Sequence of chain 1.A:
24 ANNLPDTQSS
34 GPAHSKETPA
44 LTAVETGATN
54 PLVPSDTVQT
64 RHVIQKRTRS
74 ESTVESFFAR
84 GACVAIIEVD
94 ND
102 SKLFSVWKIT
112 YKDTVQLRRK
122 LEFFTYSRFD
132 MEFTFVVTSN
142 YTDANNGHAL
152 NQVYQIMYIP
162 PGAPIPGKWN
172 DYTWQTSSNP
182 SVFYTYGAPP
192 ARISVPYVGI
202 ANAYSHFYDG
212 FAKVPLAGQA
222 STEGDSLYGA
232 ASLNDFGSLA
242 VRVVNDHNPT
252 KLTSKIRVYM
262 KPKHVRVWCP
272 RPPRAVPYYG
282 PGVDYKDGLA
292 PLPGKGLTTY

Binding-site contacts:
Ligand atom O1 contacts residue PHE237 of chain 1.A at 3.8 Å.
Ligand atom C12 contacts residue ILE110 of chain 1.A at 3.8 Å (hydrophobic).
Ligand atom C11 contacts residue ILE110 of chain 1.A at 3.8 Å (hydrophobic).
Ligand atom C17 contacts residue ALA24 of chain 1.C at 3.7 Å (hydrophobic).
Ligand atom CL2 contacts residue ALA24 of chain 1.C at 3.5 Å.
Ligand atom C20 contacts residue ILE194 of chain 1.A at 3.8 Å (hydrophobic).
Ligand atom C8 contacts residue MET132 of chain 1.A at 3.4 Å (hydrophobic).
Ligand atom C21 contacts residue TYR205 of chain 1.A at 3.8 Å (hydrophobic).
Ligand atom O3 contacts residue PHE130 of chain 1.A at 3.6 Å.
Ligand atom C4 contacts residue MET132 of chain 1.A at 3.8 Å (hydrophobic).
Ligand atom C9 contacts residue PHE237 of chain 1.A at 3.7 Å (hydrophobic).
Ligand atom C1 contacts residue TYR205 of chain 1.A at 3.8 Å (hydrophobic).
Ligand atom C21 contacts residue HIS207 of chain 1.A at 3.6 Å.
Ligand atom O1 contacts residue MET132 of chain 1.A at 3.7 Å.
Ligand atom C20 contacts residue LEU240 of chain 1.A at 3.8 Å (hydrophobic).
Ligand atom C17 contacts residue TYR159 of chain 1.A at 3.7 Å (hydrophobic).
Ligand atom C12 contacts residue PHE134 of chain 1.A at 3.8 Å (hydrophobic).
Ligand atom C19 contacts residue LEU240 of chain 1.A at 3.8 Å (hydrophobic).
Ligand atom O3 contacts residue TYR112 of chain 1.A at 3.6 Å.
Ligand atom C7 contacts residue PHE237 of chain 1.A at 3.5 Å (hydrophobic).
Ligand atom C7 contacts residue MET132 of chain 1.A at 3.3 Å (hydrophobic).
Ligand atom O2 contacts residue VAL196 of chain 1.A at 3.4 Å.
Ligand atom C10 contacts residue TYR159 of chain 1.A at 3.5 Å (hydrophobic).
Ligand atom C14 contacts residue TYR159 of chain 1.A at 3.5 Å (hydrophobic).
Ligand atom C13 contacts residue ILE110 of chain 1.A at 3.7 Å (hydrophobic).
Ligand atom CL2 contacts residue TYR159 of chain 1.A at 3.6 Å.
Ligand atom C2 contacts residue PHE237 of chain 1.A at 3.6 Å (hydrophobic).
Ligand atom C9 contacts residue VAL199 of chain 1.A at 3.6 Å (hydrophobic).
Ligand atom C3 contacts residue MET132 of chain 1.A at 3.7 Å (hydrophobic).
Ligand atom CL3 contacts residue PHE134 of chain 1.A at 3.8 Å.
Ligand atom C13 contacts residue PHE134 of chain 1.A at 3.7 Å (hydrophobic).
Ligand atom CL2 contacts residue ILE25 of chain 1.C at 3.4 Å.
Ligand atom C16 contacts residue ALA24 of chain 1.C at 3.8 Å (hydrophobic).
Ligand atom C21 contacts residue SER128 of chain 1.A at 3.8 Å.
Ligand atom O1 contacts residue ILE110 of chain 1.A at 3.7 Å.
Ligand atom C16 contacts residue TYR159 of chain 1.A at 3.8 Å (hydrophobic).
Ligand atom C5 contacts residue TYR112 of chain 1.A at 3.5 Å (hydrophobic).
Ligand atom C13 contacts residue MET132 of chain 1.A at 3.4 Å (hydrophobic).
Ligand atom CL3 contacts residue LEU240 of chain 1.A at 3.8 Å.
Ligand atom C6 contacts residue TYR112 of chain 1.A at 3.7 Å (hydrophobic).

A protein and the small-molecule ligand that binds it are described below.
Small molecule (SMILES): COc1ccc(OCc2ccc(COc3c(Cl)cccc3Cl)cc2)c(Cl)c1

Sequence of chain 1.C:
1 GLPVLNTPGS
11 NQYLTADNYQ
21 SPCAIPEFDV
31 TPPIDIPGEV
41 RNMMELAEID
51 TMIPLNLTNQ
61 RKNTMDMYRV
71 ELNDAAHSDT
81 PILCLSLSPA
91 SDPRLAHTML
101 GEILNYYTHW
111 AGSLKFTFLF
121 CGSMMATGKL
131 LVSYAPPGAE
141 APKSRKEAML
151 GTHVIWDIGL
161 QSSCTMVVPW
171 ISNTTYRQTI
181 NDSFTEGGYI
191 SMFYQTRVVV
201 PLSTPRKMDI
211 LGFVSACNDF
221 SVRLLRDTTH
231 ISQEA